Sequence of chain 1.A:
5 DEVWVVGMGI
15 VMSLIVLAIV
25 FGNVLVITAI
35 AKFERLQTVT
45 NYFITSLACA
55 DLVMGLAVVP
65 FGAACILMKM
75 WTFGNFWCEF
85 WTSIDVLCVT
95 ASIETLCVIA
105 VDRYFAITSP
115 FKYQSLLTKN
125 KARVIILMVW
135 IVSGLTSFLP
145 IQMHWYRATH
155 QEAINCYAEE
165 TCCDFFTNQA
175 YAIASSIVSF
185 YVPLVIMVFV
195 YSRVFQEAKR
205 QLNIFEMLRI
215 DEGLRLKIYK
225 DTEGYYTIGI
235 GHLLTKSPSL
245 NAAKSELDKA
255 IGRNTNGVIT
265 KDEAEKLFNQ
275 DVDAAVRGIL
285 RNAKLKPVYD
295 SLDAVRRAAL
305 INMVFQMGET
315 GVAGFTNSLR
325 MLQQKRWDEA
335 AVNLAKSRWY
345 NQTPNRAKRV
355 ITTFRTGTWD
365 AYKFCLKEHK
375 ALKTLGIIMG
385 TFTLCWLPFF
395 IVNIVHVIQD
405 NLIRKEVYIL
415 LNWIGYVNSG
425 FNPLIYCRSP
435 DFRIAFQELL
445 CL

Binding-site contacts:
Ligand atom S1 contacts residue CYS69 of chain 1.A at 2.0 Å (h-bond).
Ligand atom O3 contacts residue ASN416 of chain 1.A at 3.0 Å (h-bond).
Ligand atom C3 contacts residue PHE393 of chain 1.A at 3.5 Å (hydrophobic).
Ligand atom C22 contacts residue CYS69 of chain 1.A at 3.2 Å (hydrophobic).
Ligand atom O1 contacts residue SER179 of chain 1.A at 2.9 Å (h-bond).
Ligand atom C10 contacts residue PHE393 of chain 1.A at 3.5 Å (hydrophobic).
Ligand atom O2 contacts residue SER179 of chain 1.A at 2.7 Å (h-bond).
Ligand atom C20 contacts residue TRP417 of chain 1.A at 3.2 Å (hydrophobic).
Ligand atom C7 contacts residue PHE394 of chain 1.A at 3.6 Å (hydrophobic).
Ligand atom O1 contacts residue ALA176 of chain 1.A at 3.7 Å.
Ligand atom C20 contacts residue GLY66 of chain 1.A at 3.5 Å.
Ligand atom N2 contacts residue ASP89 of chain 1.A at 3.0 Å (salt-bridge).
Ligand atom C19 contacts residue TYR420 of chain 1.A at 3.6 Å (hydrophobic).
Ligand atom O1 contacts residue ASN397 of chain 1.A at 3.3 Å (h-bond).
Ligand atom C2 contacts residue PHE169 of chain 1.A at 3.5 Å (hydrophobic).
Ligand atom O5 contacts residue ILE413 of chain 1.A at 3.5 Å.
Ligand atom C19 contacts residue TRP85 of chain 1.A at 3.5 Å (hydrophobic).
Ligand atom C1 contacts residue SER179 of chain 1.A at 3.3 Å.
Ligand atom C3 contacts residue PHE169 of chain 1.A at 3.5 Å (hydrophobic).
Ligand atom N2 contacts residue ASN416 of chain 1.A at 3.1 Å (h-bond).
Ligand atom C12 contacts residue PHE169 of chain 1.A at 3.5 Å (hydrophobic).
Ligand atom C10 contacts residue ASN416 of chain 1.A at 3.5 Å.
Ligand atom C23 contacts residue ASP168 of chain 1.A at 3.3 Å.
Ligand atom C11 contacts residue ASP89 of chain 1.A at 3.1 Å.
Ligand atom O3 contacts residue ASP89 of chain 1.A at 3.5 Å (salt-bridge).
Ligand atom C12 contacts residue ASP89 of chain 1.A at 3.5 Å.
Ligand atom O3 contacts residue TRP390 of chain 1.A at 3.5 Å.
Ligand atom N1 contacts residue SER179 of chain 1.A at 2.9 Å (h-bond).
Ligand atom C3 contacts residue TYR412 of chain 1.A at 3.5 Å (hydrophobic).
Ligand atom C2 contacts residue ASN397 of chain 1.A at 3.5 Å.
Ligand atom C7 contacts residue VAL90 of chain 1.A at 3.6 Å (hydrophobic).
Ligand atom C22 contacts residue ASP168 of chain 1.A at 3.4 Å.
Ligand atom C9 contacts residue PHE393 of chain 1.A at 3.7 Å (hydrophobic).
Ligand atom C14 contacts residue TRP85 of chain 1.A at 3.5 Å (hydrophobic).
Ligand atom O2 contacts residue SER183 of chain 1.A at 2.7 Å (h-bond).
Ligand atom C2 contacts residue TYR412 of chain 1.A at 3.5 Å (hydrophobic).
Ligand atom C23 contacts residue CYS167 of chain 1.A at 3.5 Å (hydrophobic).
Ligand atom O4 contacts residue TRP417 of chain 1.A at 3.6 Å.
Ligand atom C13 contacts residue ASP89 of chain 1.A at 3.2 Å.
Ligand atom C23 contacts residue CYS69 of chain 1.A at 3.1 Å (hydrophobic).

A protein and the small-molecule ligand that binds it are described below.
Small molecule (SMILES): COc1cc(CCNC[C@H](O)c2ccc(O)c3[nH]c(=O)ccc23)ccc1OCCCS